Sequence of chain 1.B:
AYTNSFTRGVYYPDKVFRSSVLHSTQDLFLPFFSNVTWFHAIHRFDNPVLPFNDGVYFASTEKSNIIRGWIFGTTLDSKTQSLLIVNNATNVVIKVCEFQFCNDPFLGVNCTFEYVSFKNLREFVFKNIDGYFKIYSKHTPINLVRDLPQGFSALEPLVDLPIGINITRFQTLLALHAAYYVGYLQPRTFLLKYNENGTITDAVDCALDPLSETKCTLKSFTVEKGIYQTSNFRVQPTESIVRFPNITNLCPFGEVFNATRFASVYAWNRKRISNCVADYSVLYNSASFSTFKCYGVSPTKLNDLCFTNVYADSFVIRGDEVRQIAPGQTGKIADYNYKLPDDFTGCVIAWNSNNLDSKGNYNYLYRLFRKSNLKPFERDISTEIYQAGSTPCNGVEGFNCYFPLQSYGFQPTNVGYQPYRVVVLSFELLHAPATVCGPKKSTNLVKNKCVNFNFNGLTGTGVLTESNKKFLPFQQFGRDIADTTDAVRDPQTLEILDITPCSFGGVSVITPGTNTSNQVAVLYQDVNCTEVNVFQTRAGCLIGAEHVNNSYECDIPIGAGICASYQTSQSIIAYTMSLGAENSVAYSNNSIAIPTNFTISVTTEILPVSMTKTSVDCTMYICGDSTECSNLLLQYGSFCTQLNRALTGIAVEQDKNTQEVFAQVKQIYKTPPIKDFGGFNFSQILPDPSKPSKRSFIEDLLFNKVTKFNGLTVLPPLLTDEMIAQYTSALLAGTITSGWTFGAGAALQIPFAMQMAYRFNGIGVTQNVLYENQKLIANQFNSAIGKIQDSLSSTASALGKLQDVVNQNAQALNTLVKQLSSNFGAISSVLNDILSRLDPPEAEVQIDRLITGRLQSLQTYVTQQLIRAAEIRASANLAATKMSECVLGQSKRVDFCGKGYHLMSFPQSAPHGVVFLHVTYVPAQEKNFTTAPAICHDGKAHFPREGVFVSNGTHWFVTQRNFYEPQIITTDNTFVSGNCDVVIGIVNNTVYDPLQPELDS

The small molecule below binds the protein below.
Small molecule (SMILES): CC(=O)N[C@@H]1[C@@H](O)[C@H](O)[C@@H](CO)O[C@H]1O

Binding-site contacts:
Ligand atom C3 contacts residue ASN165 of chain 1.B at 3.8 Å.
Ligand atom C5 contacts residue ASN165 of chain 1.B at 3.7 Å.
Ligand atom C4 contacts residue ASN165 of chain 1.B at 4.2 Å.
Ligand atom C2 contacts residue ASN165 of chain 1.B at 2.5 Å.
Ligand atom N2 contacts residue ASN165 of chain 1.B at 2.9 Å (h-bond).
Ligand atom O5 contacts residue ASN165 of chain 1.B at 2.4 Å (h-bond).
Ligand atom C1 contacts residue ASN165 of chain 1.B at 1.4 Å.
Ligand atom C7 contacts residue ASN165 of chain 1.B at 4.0 Å.